Sequence of chain 1.B:
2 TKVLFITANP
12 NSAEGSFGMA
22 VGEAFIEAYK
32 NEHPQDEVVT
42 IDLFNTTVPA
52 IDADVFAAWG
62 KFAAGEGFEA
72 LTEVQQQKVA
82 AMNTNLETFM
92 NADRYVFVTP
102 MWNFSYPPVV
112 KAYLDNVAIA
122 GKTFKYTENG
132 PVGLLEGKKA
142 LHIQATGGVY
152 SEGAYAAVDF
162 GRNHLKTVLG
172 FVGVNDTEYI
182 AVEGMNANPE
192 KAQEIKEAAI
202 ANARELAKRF

This protein binds this small molecule.
Small molecule (SMILES): O=S(=O)(O)c1ccc(/N=N/c2c(O)ccc3ccccc23)c2ccccc12

Binding-site contacts:
Ligand atom C12 contacts residue FMN1 of chain 1.E at 3.4 Å.
Ligand atom C20 contacts residue FMN1 of chain 1.E at 3.5 Å.
Ligand atom C4 contacts residue PRO132 of chain 1.B at 4.0 Å (hydrophobic).
Ligand atom C17 contacts residue FMN1 of chain 1.E at 3.6 Å.
Ligand atom C5 contacts residue PRO132 of chain 1.B at 3.9 Å (hydrophobic).
Ligand atom C4 contacts residue PHE172 of chain 1.B at 3.6 Å (hydrophobic).
Ligand atom N1 contacts residue TYR127 of chain 1.B at 3.9 Å.
Ligand atom N2 contacts residue TYR127 of chain 1.B at 3.3 Å (h-bond).
Ligand atom C6 contacts residue PRO132 of chain 1.B at 3.9 Å (hydrophobic).
Ligand atom N2 contacts residue FMN1 of chain 1.E at 3.6 Å.
Ligand atom N1 contacts residue FMN1 of chain 1.E at 3.5 Å (h-bond).
Ligand atom C7 contacts residue FMN1 of chain 1.E at 3.7 Å.
Ligand atom C13 contacts residue ASN187 of chain 1.A at 3.4 Å.
Ligand atom C13 contacts residue FMN1 of chain 1.E at 3.9 Å.
Ligand atom C8 contacts residue GLY149 of chain 1.A at 3.8 Å.
Ligand atom C11 contacts residue TYR127 of chain 1.B at 3.7 Å (hydrophobic).
Ligand atom C1 contacts residue FMN1 of chain 1.E at 3.5 Å.
Ligand atom C12 contacts residue ASN187 of chain 1.A at 3.5 Å.
Ligand atom C17 contacts residue TRP60 of chain 1.B at 3.8 Å (hydrophobic).
Ligand atom OA1 contacts residue PHE125 of chain 1.B at 3.6 Å.
Ligand atom C18 contacts residue FMN1 of chain 1.E at 3.8 Å.
Ligand atom C8 contacts residue FMN1 of chain 1.E at 3.7 Å.
Ligand atom C3 contacts residue PHE172 of chain 1.B at 3.4 Å (hydrophobic).
Ligand atom C19 contacts residue FMN1 of chain 1.E at 3.7 Å.
Ligand atom C7 contacts residue TYR151 of chain 1.A at 3.8 Å (hydrophobic).
Ligand atom C2 contacts residue FMN1 of chain 1.E at 3.5 Å.
Ligand atom OA1 contacts residue FMN1 of chain 1.E at 3.4 Å (h-bond).
Ligand atom C15 contacts residue FMN1 of chain 1.E at 3.7 Å.
Ligand atom C11 contacts residue FMN1 of chain 1.E at 3.5 Å.
Ligand atom C16 contacts residue FMN1 of chain 1.E at 3.6 Å.
Ligand atom OB4 contacts residue FMN1 of chain 1.E at 4.0 Å.
Ligand atom C5 contacts residue FMN1 of chain 1.E at 3.6 Å.
Ligand atom OB4 contacts residue ASN187 of chain 1.A at 4.0 Å.
Ligand atom C6 contacts residue FMN1 of chain 1.E at 3.8 Å.
Ligand atom C3 contacts residue FMN1 of chain 1.E at 3.5 Å.
Ligand atom C10 contacts residue FMN1 of chain 1.E at 3.6 Å.
Ligand atom C19 contacts residue TYR127 of chain 1.B at 3.9 Å (hydrophobic).
Ligand atom C9 contacts residue FMN1 of chain 1.E at 3.8 Å.
Ligand atom C6 contacts residue TYR151 of chain 1.A at 3.4 Å (hydrophobic).
Ligand atom C4 contacts residue FMN1 of chain 1.E at 3.6 Å.

Sequence of chain 1.A:
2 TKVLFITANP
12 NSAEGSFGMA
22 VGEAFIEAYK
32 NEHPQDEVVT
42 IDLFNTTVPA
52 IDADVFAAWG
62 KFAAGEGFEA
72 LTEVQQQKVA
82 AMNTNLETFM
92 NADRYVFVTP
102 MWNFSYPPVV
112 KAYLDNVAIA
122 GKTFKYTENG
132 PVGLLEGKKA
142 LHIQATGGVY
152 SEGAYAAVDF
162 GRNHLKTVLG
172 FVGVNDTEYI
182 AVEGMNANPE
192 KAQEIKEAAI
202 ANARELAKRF